Sequence of chain 4.A:
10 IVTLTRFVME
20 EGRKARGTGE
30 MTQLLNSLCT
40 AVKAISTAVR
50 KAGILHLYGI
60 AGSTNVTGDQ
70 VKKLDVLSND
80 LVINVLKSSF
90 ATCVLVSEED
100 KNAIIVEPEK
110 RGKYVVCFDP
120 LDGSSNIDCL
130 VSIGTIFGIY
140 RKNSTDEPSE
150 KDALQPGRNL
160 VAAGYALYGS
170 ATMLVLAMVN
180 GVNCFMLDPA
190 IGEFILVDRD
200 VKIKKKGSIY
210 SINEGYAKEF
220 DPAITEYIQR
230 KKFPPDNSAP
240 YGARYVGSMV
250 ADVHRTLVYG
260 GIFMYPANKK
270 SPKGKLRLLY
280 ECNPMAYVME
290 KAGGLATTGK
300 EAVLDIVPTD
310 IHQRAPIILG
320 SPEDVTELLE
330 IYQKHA

Binding-site contacts:
Ligand atom C4 contacts residue MET248 of chain 4.A at 3.5 Å (hydrophobic).
Ligand atom C3 contacts residue MET248 of chain 4.A at 3.6 Å (hydrophobic).
Ligand atom O3P contacts residue TYR264 of chain 4.A at 3.8 Å.
Ligand atom C6 contacts residue GLY246 of chain 4.A at 3.7 Å.
Ligand atom O2P contacts residue ASN212 of chain 4.A at 3.8 Å.
Ligand atom O3P contacts residue TYR244 of chain 4.A at 2.7 Å (h-bond).
Ligand atom O2 contacts residue GLY122 of chain 4.A at 3.9 Å.
Ligand atom C6 contacts residue TYR244 of chain 4.A at 3.5 Å (hydrophobic).
Ligand atom C5 contacts residue LYS274 of chain 4.A at 3.9 Å.
Ligand atom O3 contacts residue ASP121 of chain 4.A at 2.7 Å (salt-bridge).
Ligand atom C3 contacts residue ASP121 of chain 4.A at 3.5 Å.
Ligand atom O3 contacts residue MET248 of chain 4.A at 2.9 Å (h-bond).
Ligand atom O3P contacts residue ASN212 of chain 4.A at 2.8 Å (h-bond).
Ligand atom C1 contacts residue ARG276 of chain 4.A at 3.7 Å.
Ligand atom O3 contacts residue SER247 of chain 4.A at 3.7 Å.
Ligand atom O4 contacts residue MET248 of chain 4.A at 3.2 Å (h-bond).
Ligand atom C1 contacts residue GLU280 of chain 4.A at 3.8 Å.
Ligand atom P contacts residue TYR215 of chain 4.A at 3.9 Å.
Ligand atom O2P contacts residue ARG243 of chain 3.A at 2.7 Å (salt-bridge).
Ligand atom O1 contacts residue ARG276 of chain 4.A at 3.4 Å (salt-bridge).
Ligand atom O1 contacts residue LYS274 of chain 4.A at 3.3 Å (salt-bridge).
Ligand atom C1 contacts residue MG1 of chain 4.E at 3.6 Å.
Ligand atom P contacts residue ARG243 of chain 3.A at 3.9 Å.
Ligand atom O3 contacts residue GLY122 of chain 4.A at 3.6 Å.
Ligand atom O2 contacts residue PO41 of chain 4.C at 3.2 Å (h-bond).
Ligand atom O1P contacts residue LYS274 of chain 4.A at 4.0 Å.
Ligand atom O1P contacts residue TYR215 of chain 4.A at 2.6 Å (h-bond).
Ligand atom P contacts residue TYR264 of chain 4.A at 3.8 Å.
Ligand atom O1 contacts residue PO41 of chain 4.C at 2.7 Å (h-bond).
Ligand atom P contacts residue TYR244 of chain 4.A at 4.0 Å.
Ligand atom C1 contacts residue ASP121 of chain 4.A at 3.9 Å.
Ligand atom C4 contacts residue GLY246 of chain 4.A at 3.3 Å.
Ligand atom O1P contacts residue TYR264 of chain 4.A at 2.6 Å (h-bond).
Ligand atom C1 contacts residue PO41 of chain 4.C at 3.4 Å.
Ligand atom O6 contacts residue TYR264 of chain 4.A at 3.5 Å.
Ligand atom P contacts residue ASN212 of chain 4.A at 3.6 Å.
Ligand atom O3P contacts residue ARG243 of chain 3.A at 3.5 Å (salt-bridge).
Ligand atom C2 contacts residue LYS274 of chain 4.A at 4.0 Å.
Ligand atom O5 contacts residue LYS274 of chain 4.A at 2.9 Å (salt-bridge).
Ligand atom O6 contacts residue LYS274 of chain 4.A at 3.1 Å (salt-bridge).

The protein below binds the small molecule below.
Small molecule (SMILES): O=P(O)(O)OC[C@H]1O[C@](O)(CO)[C@@H](O)[C@@H]1O

Sequence of chain 3.A:
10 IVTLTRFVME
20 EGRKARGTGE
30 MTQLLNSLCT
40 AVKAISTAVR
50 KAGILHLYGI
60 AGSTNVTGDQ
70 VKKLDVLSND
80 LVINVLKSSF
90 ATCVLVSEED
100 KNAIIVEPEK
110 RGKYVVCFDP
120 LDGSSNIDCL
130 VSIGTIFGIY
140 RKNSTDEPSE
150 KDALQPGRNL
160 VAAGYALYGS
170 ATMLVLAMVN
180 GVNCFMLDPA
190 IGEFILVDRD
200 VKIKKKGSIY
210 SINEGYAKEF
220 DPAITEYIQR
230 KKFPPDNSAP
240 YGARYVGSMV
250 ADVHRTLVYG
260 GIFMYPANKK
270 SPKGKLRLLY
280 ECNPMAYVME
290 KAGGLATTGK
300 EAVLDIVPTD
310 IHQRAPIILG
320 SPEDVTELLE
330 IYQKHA